Binding-site contacts:
Ligand atom CD contacts residue A2G1 of chain 1.L at 3.9 Å.
Ligand atom CG contacts residue A2G1 of chain 1.L at 4.5 Å.
Ligand atom CG2 contacts residue A2G1 of chain 1.L at 3.7 Å.
Ligand atom N contacts residue A2G1 of chain 1.L at 4.5 Å.
Ligand atom C contacts residue A2G1 of chain 1.L at 3.4 Å.
Ligand atom N contacts residue A2G1 of chain 1.L at 3.9 Å.
Ligand atom CA contacts residue A2G1 of chain 1.L at 3.7 Å.
Ligand atom OG1 contacts residue A2G1 of chain 1.L at 1.4 Å.
Ligand atom O contacts residue A2G1 of chain 1.L at 3.6 Å.
Ligand atom O contacts residue A2G1 of chain 1.L at 3.4 Å.
Ligand atom C contacts residue A2G1 of chain 1.L at 4.0 Å.
Ligand atom CA contacts residue A2G1 of chain 1.L at 3.4 Å.
Ligand atom CB contacts residue A2G1 of chain 1.L at 2.5 Å.
Ligand atom CB contacts residue A2G1 of chain 1.L at 3.5 Å.
Ligand atom N contacts residue A2G1 of chain 1.L at 4.1 Å.

This protein binds this small molecule.
Small molecule (SMILES): CC(C)C[C@@H](C=O)NC(=O)[C@@H]1CCCN1C(=O)[C@@H]1CCCN1C(=O)[C@H](CCCCN)NC(=O)[C@@H](NC(=O)CN)[C@@H](C)O